A small-molecule ligand and the protein it binds are described below.
Small molecule (SMILES): Nc1ncnc2c1ncn2[C@@H]1O[C@H](COP(=O)(O)OP(=O)(O)OP(O)(O)=S)[C@@H](O)[C@H]1O

Sequence of chain 1.B:
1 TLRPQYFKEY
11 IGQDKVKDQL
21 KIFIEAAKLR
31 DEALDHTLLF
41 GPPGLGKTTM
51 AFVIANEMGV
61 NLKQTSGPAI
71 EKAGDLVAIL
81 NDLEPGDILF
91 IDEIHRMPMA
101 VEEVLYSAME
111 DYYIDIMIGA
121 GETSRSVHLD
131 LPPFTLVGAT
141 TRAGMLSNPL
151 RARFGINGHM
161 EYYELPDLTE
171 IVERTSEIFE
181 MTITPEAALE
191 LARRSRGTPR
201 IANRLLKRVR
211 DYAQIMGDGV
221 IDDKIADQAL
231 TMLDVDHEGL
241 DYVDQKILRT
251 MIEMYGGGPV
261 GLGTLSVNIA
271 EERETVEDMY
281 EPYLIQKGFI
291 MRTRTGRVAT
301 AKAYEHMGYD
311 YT

Sequence of chain 1.C:
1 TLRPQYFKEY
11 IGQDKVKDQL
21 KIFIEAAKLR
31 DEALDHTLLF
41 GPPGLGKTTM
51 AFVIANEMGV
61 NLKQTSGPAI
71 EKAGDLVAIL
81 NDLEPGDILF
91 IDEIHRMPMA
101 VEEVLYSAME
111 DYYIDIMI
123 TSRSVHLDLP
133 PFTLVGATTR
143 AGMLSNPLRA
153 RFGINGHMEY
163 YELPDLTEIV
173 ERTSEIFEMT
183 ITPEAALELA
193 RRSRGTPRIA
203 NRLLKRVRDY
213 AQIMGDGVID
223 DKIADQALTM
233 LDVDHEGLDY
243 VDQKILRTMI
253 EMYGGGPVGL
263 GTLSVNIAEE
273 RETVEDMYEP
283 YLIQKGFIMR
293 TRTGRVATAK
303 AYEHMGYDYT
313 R

Binding-site contacts:
Ligand atom O1B contacts residue GLY46 of chain 1.C at 3.6 Å (h-bond).
Ligand atom O1B contacts residue LYS47 of chain 1.C at 3.0 Å (salt-bridge).
Ligand atom S1G contacts residue PRO43 of chain 1.C at 3.7 Å.
Ligand atom S1G contacts residue LYS47 of chain 1.C at 3.0 Å (salt-bridge).
Ligand atom O3B contacts residue ARG200 of chain 1.C at 3.8 Å.
Ligand atom O1B contacts residue THR48 of chain 1.C at 3.9 Å.
Ligand atom N7 contacts residue TYR163 of chain 1.C at 3.5 Å (h-bond).
Ligand atom O3B contacts residue GLY44 of chain 1.C at 3.0 Å (h-bond).
Ligand atom O2G contacts residue THR48 of chain 1.C at 3.9 Å.
Ligand atom O2G contacts residue MG1 of chain 1.O at 1.9 Å.
Ligand atom N7 contacts residue LEU45 of chain 1.C at 3.6 Å (h-bond).
Ligand atom O1A contacts residue GLY46 of chain 1.C at 3.6 Å.
Ligand atom C2' contacts residue THR49 of chain 1.C at 3.9 Å.
Ligand atom O3G contacts residue ARG200 of chain 1.C at 3.6 Å (salt-bridge).
Ligand atom O2A contacts residue GLU110 of chain 1.B at 3.8 Å.
Ligand atom O2B contacts residue THR48 of chain 1.C at 3.0 Å (h-bond).
Ligand atom O1A contacts residue ARG3 of chain 1.C at 3.6 Å.
Ligand atom O2B contacts residue MG1 of chain 1.O at 2.1 Å.
Ligand atom O4' contacts residue PRO199 of chain 1.C at 3.9 Å.
Ligand atom O3A contacts residue GLY46 of chain 1.C at 3.5 Å (h-bond).
Ligand atom O3A contacts residue GLY44 of chain 1.C at 3.5 Å.
Ligand atom C2 contacts residue PRO4 of chain 1.C at 3.7 Å (hydrophobic).
Ligand atom PB contacts residue MG1 of chain 1.O at 3.4 Å.
Ligand atom N6 contacts residue ILE11 of chain 1.C at 2.9 Å (h-bond).
Ligand atom C5' contacts residue ARG200 of chain 1.C at 3.6 Å.
Ligand atom N6 contacts residue TYR10 of chain 1.C at 3.6 Å.
Ligand atom PG contacts residue MG1 of chain 1.O at 3.3 Å.
Ligand atom O3G contacts residue ARG153 of chain 1.B at 3.1 Å (salt-bridge).
Ligand atom O1A contacts residue THR48 of chain 1.C at 3.5 Å (h-bond).
Ligand atom N6 contacts residue TYR163 of chain 1.C at 3.1 Å (h-bond).
Ligand atom O2' contacts residue ARG3 of chain 1.C at 3.9 Å.
Ligand atom N1 contacts residue PRO4 of chain 1.C at 3.8 Å.
Ligand atom O2' contacts residue LEU2 of chain 1.C at 3.4 Å (h-bond).
Ligand atom S1G contacts residue THR141 of chain 1.C at 3.2 Å (h-bond).
Ligand atom O2A contacts residue ARG3 of chain 1.C at 3.6 Å.
Ligand atom O1A contacts residue THR49 of chain 1.C at 3.1 Å (h-bond).
Ligand atom O3A contacts residue LEU45 of chain 1.C at 3.8 Å.
Ligand atom PB contacts residue GLY44 of chain 1.C at 3.8 Å.
Ligand atom O2A contacts residue ARG200 of chain 1.C at 3.1 Å (salt-bridge).
Ligand atom O3B contacts residue MG1 of chain 1.O at 3.8 Å.